Sequence of chain 1.V:
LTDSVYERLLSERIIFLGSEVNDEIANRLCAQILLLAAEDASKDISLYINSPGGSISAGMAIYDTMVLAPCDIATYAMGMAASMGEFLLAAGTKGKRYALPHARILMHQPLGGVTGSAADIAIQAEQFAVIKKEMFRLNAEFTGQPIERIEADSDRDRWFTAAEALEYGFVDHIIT

Binding-site contacts:
Ligand atom C18 contacts residue ARG104 of chain 1.H at 3.5 Å.
Ligand atom F23 contacts residue BEZ1 of chain 1.UA at 3.8 Å.
Ligand atom N22 contacts residue HIS102 of chain 1.H at 2.8 Å (h-bond).
Ligand atom O13 contacts residue MET80 of chain 1.H at 3.3 Å.
Ligand atom C08 contacts residue ILE131 of chain 1.V at 3.8 Å (hydrophobic).
Ligand atom C02 contacts residue BEZ1 of chain 1.UA at 3.9 Å.
Ligand atom C06 contacts residue BEZ1 of chain 1.UA at 3.6 Å.
Ligand atom C05 contacts residue MET80 of chain 1.H at 3.5 Å (hydrophobic).
Ligand atom C20 contacts residue ARG104 of chain 1.H at 3.7 Å.
Ligand atom C18 contacts residue HIS102 of chain 1.H at 3.4 Å.
Ligand atom N09 contacts residue TRP159 of chain 1.H at 3.8 Å.
Ligand atom C18 contacts residue GLY79 of chain 1.H at 3.2 Å.
Ligand atom F23 contacts residue ILE131 of chain 1.V at 2.8 Å.
Ligand atom C10 contacts residue MET80 of chain 1.H at 3.7 Å (hydrophobic).
Ligand atom C17 contacts residue ARG104 of chain 1.H at 3.6 Å.
Ligand atom C37 contacts residue GLN131 of chain 1.J at 3.3 Å.
Ligand atom N07 contacts residue BEZ1 of chain 1.UA at 3.8 Å.
Ligand atom C17 contacts residue HIS102 of chain 1.H at 3.5 Å.
Ligand atom C29 contacts residue SER55 of chain 1.V at 3.3 Å.
Ligand atom C19 contacts residue SER57 of chain 1.V at 3.7 Å.
Ligand atom C19 contacts residue GLY79 of chain 1.H at 3.4 Å.
Ligand atom C24 contacts residue GLU134 of chain 1.V at 3.2 Å.
Ligand atom N07 contacts residue TRP159 of chain 1.H at 3.3 Å.
Ligand atom C04 contacts residue TRP159 of chain 1.H at 3.8 Å (hydrophobic).
Ligand atom C15 contacts residue ILE131 of chain 1.V at 3.9 Å (hydrophobic).
Ligand atom N09 contacts residue ILE131 of chain 1.V at 3.8 Å.
Ligand atom C19 contacts residue ARG104 of chain 1.H at 3.5 Å.
Ligand atom C06 contacts residue MET80 of chain 1.H at 3.1 Å (hydrophobic).
Ligand atom C21 contacts residue ARG104 of chain 1.H at 3.6 Å.
Ligand atom C39 contacts residue LEU2 of chain 1.UA at 3.8 Å (hydrophobic).
Ligand atom N22 contacts residue MET60 of chain 1.V at 3.7 Å.
Ligand atom C14 contacts residue SER57 of chain 1.V at 3.8 Å.
Ligand atom C41 contacts residue GLN131 of chain 1.J at 3.7 Å.
Ligand atom O13 contacts residue SER57 of chain 1.V at 3.5 Å.
Ligand atom C05 contacts residue BEZ1 of chain 1.UA at 3.4 Å.
Ligand atom C03 contacts residue BEZ1 of chain 1.UA at 3.5 Å.
Ligand atom C38 contacts residue LEU2 of chain 1.UA at 3.8 Å (hydrophobic).
Ligand atom O43 contacts residue GLN131 of chain 1.J at 3.0 Å.
Ligand atom C04 contacts residue BEZ1 of chain 1.UA at 3.3 Å.
Ligand atom C08 contacts residue TRP159 of chain 1.H at 3.6 Å (hydrophobic).

Sequence of chain 1.J:
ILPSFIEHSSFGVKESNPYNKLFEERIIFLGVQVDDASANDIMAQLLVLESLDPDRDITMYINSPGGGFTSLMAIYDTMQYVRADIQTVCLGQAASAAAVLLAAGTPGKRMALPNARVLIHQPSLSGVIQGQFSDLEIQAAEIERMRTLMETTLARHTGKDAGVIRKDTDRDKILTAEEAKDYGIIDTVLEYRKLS

Sequence of chain 1.UA:
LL

This small molecule binds to this protein.
Small molecule (SMILES): COc1cc2c(Oc3ccc4[nH]c(C)cc4c3F)ncnc2cc1OCCCN1CCC(c2ccc(C(N)=O)cc2)CC1

Sequence of chain 1.H:
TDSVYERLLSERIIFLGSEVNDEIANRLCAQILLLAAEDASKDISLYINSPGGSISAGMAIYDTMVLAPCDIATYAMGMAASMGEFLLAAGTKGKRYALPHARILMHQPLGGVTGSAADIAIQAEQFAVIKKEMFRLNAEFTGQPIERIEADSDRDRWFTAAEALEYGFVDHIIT